This protein binds this small molecule.
Small molecule (SMILES): CC(=O)N[C@H]1[C@H](O[C@H]2[C@H](O)[C@@H](NC(C)=O)CO[C@@H]2CO)O[C@H](CO)[C@@H](O)[C@@H]1O

Sequence of chain 1.B:
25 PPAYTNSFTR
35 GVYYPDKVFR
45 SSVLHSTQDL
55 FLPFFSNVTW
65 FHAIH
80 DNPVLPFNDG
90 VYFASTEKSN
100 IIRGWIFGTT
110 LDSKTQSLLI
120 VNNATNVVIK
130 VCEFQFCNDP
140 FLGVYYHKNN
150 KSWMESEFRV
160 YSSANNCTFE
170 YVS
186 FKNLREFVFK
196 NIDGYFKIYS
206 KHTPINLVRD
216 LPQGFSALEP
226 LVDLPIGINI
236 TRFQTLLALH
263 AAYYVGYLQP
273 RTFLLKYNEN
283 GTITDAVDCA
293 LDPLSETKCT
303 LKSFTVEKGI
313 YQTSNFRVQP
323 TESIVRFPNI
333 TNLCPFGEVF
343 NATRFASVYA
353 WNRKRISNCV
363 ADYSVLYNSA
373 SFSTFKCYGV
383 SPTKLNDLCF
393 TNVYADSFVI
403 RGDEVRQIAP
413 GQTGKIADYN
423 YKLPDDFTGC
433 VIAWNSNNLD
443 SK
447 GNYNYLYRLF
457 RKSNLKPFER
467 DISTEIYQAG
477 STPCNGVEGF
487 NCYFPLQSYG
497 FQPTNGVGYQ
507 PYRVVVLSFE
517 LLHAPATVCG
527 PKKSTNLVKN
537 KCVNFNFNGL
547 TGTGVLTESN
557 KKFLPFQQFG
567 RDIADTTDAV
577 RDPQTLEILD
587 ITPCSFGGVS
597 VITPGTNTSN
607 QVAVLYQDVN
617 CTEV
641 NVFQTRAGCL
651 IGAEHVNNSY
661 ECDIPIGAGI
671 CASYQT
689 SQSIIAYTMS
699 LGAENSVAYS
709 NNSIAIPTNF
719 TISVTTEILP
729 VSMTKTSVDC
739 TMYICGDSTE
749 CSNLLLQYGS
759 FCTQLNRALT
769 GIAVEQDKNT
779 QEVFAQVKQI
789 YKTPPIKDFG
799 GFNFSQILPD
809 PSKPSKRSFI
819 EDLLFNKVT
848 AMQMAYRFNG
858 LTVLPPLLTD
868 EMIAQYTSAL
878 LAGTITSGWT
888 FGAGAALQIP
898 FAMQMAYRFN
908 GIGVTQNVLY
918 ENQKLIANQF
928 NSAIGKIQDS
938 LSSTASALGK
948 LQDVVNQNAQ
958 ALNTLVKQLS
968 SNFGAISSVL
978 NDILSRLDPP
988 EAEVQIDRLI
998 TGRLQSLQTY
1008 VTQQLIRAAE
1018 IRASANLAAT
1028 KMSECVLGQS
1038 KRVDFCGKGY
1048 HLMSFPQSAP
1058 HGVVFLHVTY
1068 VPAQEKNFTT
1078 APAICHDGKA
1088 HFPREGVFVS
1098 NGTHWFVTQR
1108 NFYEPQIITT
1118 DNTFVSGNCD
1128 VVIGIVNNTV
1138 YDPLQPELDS

Binding-site contacts:
Ligand atom C2 contacts residue ASN801 of chain 1.B at 2.5 Å.
Ligand atom O5 contacts residue ASN801 of chain 1.B at 2.3 Å (h-bond).
Ligand atom O7 contacts residue ASN801 of chain 1.B at 3.2 Å (h-bond).
Ligand atom O5 contacts residue SER803 of chain 1.B at 3.9 Å.
Ligand atom C1 contacts residue SER803 of chain 1.B at 3.5 Å.
Ligand atom C6 contacts residue GLN804 of chain 1.B at 4.0 Å.
Ligand atom C5 contacts residue SER803 of chain 1.B at 4.0 Å.
Ligand atom C5 contacts residue GLN804 of chain 1.B at 4.4 Å.
Ligand atom C5 contacts residue ASN801 of chain 1.B at 3.6 Å.
Ligand atom C7 contacts residue ASN801 of chain 1.B at 3.3 Å.
Ligand atom C3 contacts residue ASN801 of chain 1.B at 3.8 Å.
Ligand atom C4 contacts residue ASN801 of chain 1.B at 4.2 Å.
Ligand atom N2 contacts residue ASN801 of chain 1.B at 2.9 Å (h-bond).
Ligand atom O6 contacts residue ASN801 of chain 1.B at 4.3 Å.
Ligand atom C8 contacts residue ASN801 of chain 1.B at 4.5 Å.
Ligand atom O6 contacts residue GLN804 of chain 1.B at 4.0 Å.
Ligand atom C1 contacts residue ASN801 of chain 1.B at 1.4 Å.